The protein below binds the small molecule below.
Small molecule (SMILES): CC(=O)N[C@H]1[C@H](O[C@H]2[C@H](O)[C@@H](NC(C)=O)CO[C@@H]2CO[C@@H]2O[C@@H](C)[C@@H](O)[C@@H](O)[C@@H]2O)O[C@H](CO)[C@@H](O[C@@H]2O[C@H](CO)[C@@H](O)[C@H](O[C@@H]3O[C@H](CO)[C@@H](O)[C@H](O)[C@@H]3O)[C@@H]2O)[C@@H]1O

Sequence of chain 42.E:
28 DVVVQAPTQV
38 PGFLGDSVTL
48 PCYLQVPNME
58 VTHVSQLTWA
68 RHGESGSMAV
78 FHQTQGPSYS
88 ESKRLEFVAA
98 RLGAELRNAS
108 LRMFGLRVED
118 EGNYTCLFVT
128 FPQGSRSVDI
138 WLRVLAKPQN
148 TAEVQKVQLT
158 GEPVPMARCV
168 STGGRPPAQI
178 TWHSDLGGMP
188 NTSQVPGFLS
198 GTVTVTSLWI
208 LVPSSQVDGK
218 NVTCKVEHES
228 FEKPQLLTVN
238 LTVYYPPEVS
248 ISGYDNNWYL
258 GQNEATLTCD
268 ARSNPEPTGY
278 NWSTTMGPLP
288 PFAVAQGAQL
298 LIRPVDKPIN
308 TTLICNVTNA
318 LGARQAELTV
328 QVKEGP

Binding-site contacts:
Ligand atom C2 contacts residue TRP138 of chain 42.E at 3.8 Å (hydrophobic).
Ligand atom N2 contacts residue TRP138 of chain 42.E at 3.7 Å.
Ligand atom C8 contacts residue GLY119 of chain 42.E at 3.9 Å.
Ligand atom C3 contacts residue ASN120 of chain 42.E at 3.9 Å.
Ligand atom O5 contacts residue ASN120 of chain 42.E at 4.0 Å.
Ligand atom C5 contacts residue ASN120 of chain 42.E at 3.9 Å.
Ligand atom O4 contacts residue TRP138 of chain 42.E at 3.1 Å.
Ligand atom C7 contacts residue TRP138 of chain 42.E at 4.3 Å (hydrophobic).
Ligand atom O3 contacts residue TRP138 of chain 42.E at 3.5 Å.
Ligand atom O5 contacts residue ASN120 of chain 42.E at 2.4 Å (h-bond).
Ligand atom C8 contacts residue ASN120 of chain 42.E at 4.1 Å.
Ligand atom C7 contacts residue ASN120 of chain 42.E at 3.8 Å.
Ligand atom O7 contacts residue TRP138 of chain 42.E at 3.8 Å.
Ligand atom C2 contacts residue ASN120 of chain 42.E at 2.6 Å.
Ligand atom C5 contacts residue ASN120 of chain 42.E at 3.6 Å.
Ligand atom O5 contacts residue TRP138 of chain 42.E at 4.3 Å.
Ligand atom C8 contacts residue TRP138 of chain 42.E at 4.0 Å (hydrophobic).
Ligand atom C6 contacts residue ASN120 of chain 42.E at 3.0 Å.
Ligand atom C1 contacts residue ASN120 of chain 42.E at 1.4 Å.
Ligand atom C5 contacts residue TRP138 of chain 42.E at 3.5 Å (hydrophobic).
Ligand atom C4 contacts residue TRP138 of chain 42.E at 3.3 Å (hydrophobic).
Ligand atom O7 contacts residue ASN120 of chain 42.E at 4.4 Å.
Ligand atom C3 contacts residue TRP138 of chain 42.E at 2.9 Å (hydrophobic).
Ligand atom N2 contacts residue ASN120 of chain 42.E at 3.0 Å (h-bond).
Ligand atom C4 contacts residue ASN120 of chain 42.E at 4.2 Å.
Ligand atom C1 contacts residue TRP138 of chain 42.E at 3.9 Å (hydrophobic).